Binding-site contacts:
Ligand atom O5 contacts residue ASN1108 of chain 1.A at 2.4 Å (h-bond).
Ligand atom C4 contacts residue ASN1108 of chain 1.A at 4.2 Å.
Ligand atom C1 contacts residue ASN1108 of chain 1.A at 1.4 Å.
Ligand atom C3 contacts residue ASN1108 of chain 1.A at 3.8 Å.
Ligand atom C2 contacts residue ASN1108 of chain 1.A at 2.4 Å.
Ligand atom C7 contacts residue ASN1108 of chain 1.A at 3.2 Å.
Ligand atom C8 contacts residue ASN1108 of chain 1.A at 4.3 Å.
Ligand atom O7 contacts residue ASN1108 of chain 1.A at 3.2 Å (h-bond).
Ligand atom N2 contacts residue ASN1108 of chain 1.A at 2.9 Å (h-bond).
Ligand atom C5 contacts residue ASN1108 of chain 1.A at 3.7 Å.

The small molecule below binds the protein below.
Small molecule (SMILES): CC(=O)N[C@H]1[C@H](O[C@H]2[C@H](O)[C@@H](NC(C)=O)CO[C@@H]2CO)O[C@H](CO)[C@@H](O[C@@H]2O[C@H](CO[C@H]3O[C@H](CO)[C@@H](O)[C@H](O)[C@@H]3O)[C@@H](O)[C@H](O[C@H]3O[C@H](CO)[C@@H](O)[C@H](O)[C@@H]3O)[C@@H]2O)[C@@H]1O

Sequence of chain 1.A:
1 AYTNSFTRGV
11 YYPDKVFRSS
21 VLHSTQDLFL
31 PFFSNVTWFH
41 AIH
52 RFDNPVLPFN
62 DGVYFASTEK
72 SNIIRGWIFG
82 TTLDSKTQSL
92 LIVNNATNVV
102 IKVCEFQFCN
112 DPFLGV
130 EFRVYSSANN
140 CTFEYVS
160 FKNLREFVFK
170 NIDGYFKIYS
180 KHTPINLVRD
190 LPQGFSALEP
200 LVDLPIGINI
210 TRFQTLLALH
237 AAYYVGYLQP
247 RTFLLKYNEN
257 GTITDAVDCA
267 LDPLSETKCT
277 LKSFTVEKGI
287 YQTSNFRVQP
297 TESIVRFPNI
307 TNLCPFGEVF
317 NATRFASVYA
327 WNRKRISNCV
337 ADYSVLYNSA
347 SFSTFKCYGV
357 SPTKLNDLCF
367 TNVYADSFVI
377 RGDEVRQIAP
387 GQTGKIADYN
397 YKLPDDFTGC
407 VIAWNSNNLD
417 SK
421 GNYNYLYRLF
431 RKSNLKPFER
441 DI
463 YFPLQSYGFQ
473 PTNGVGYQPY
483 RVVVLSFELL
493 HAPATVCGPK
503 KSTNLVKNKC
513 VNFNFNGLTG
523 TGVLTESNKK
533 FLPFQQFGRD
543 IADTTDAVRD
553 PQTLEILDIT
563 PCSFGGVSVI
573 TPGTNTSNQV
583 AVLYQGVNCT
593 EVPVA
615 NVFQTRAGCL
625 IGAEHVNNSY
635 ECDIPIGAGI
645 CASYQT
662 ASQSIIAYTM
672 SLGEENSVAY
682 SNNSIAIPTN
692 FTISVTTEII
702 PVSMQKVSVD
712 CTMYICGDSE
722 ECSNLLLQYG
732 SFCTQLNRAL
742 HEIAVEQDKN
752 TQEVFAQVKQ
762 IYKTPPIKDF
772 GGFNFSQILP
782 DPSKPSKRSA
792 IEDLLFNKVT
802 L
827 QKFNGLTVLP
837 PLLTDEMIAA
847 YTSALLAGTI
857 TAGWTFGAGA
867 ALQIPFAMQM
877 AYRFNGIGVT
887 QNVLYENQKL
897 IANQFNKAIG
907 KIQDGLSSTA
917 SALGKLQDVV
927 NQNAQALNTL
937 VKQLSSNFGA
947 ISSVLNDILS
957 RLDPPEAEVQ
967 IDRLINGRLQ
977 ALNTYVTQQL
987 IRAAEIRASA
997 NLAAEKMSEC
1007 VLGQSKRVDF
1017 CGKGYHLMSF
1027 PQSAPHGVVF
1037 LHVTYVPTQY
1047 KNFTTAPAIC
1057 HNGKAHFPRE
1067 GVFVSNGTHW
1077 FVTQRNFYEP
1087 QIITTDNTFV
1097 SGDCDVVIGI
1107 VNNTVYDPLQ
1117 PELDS